Sequence of chain 1.A:
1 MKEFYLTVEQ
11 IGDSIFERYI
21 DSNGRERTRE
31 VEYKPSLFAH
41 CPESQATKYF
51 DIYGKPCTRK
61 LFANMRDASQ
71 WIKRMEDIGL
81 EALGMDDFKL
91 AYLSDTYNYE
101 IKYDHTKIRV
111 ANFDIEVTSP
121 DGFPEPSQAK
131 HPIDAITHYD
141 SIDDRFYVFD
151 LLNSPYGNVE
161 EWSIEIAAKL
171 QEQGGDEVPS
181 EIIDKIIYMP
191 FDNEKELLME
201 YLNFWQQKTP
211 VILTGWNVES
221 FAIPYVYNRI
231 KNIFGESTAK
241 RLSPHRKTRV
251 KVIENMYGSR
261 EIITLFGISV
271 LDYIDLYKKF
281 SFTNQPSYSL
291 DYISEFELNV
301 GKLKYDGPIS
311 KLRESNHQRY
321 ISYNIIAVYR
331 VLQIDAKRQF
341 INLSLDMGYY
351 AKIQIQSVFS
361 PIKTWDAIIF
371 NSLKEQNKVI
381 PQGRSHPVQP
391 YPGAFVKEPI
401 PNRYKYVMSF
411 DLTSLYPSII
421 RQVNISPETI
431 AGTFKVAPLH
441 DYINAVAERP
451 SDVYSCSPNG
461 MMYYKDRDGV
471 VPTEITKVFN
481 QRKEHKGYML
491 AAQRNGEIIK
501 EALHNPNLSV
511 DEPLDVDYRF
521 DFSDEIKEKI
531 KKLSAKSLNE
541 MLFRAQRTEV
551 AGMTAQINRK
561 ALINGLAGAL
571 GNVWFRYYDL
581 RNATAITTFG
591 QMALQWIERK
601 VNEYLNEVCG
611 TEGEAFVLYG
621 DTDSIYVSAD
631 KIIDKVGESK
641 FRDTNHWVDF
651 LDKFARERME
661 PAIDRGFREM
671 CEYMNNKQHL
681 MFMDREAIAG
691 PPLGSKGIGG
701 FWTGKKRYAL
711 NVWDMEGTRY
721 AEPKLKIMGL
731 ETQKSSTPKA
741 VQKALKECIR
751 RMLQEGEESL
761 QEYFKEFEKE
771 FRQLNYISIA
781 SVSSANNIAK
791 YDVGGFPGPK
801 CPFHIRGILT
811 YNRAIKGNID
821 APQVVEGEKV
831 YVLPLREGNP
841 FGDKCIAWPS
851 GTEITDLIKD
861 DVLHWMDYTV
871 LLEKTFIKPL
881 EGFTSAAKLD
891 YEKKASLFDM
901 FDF

A protein and the small-molecule ligand that binds it are described below.
Small molecule (SMILES): Cc1ccnc2c1ncn2[C@H]1C[C@H](O)[C@@H](COP(=O)(O)OP(=O)(O)OP(=O)(O)O)O1

Binding-site contacts:
Ligand atom O2A contacts residue CA1 of chain 1.F at 2.6 Å.
Ligand atom O3' contacts residue LEU415 of chain 1.A at 3.3 Å (h-bond).
Ligand atom PB contacts residue SER414 of chain 1.A at 3.6 Å.
Ligand atom O1B contacts residue LEU415 of chain 1.A at 3.7 Å.
Ligand atom O2B contacts residue ASP623 of chain 1.A at 3.2 Å (salt-bridge).
Ligand atom PG contacts residue SER414 of chain 1.A at 3.7 Å.
Ligand atom O3' contacts residue ASN564 of chain 1.A at 3.5 Å (h-bond).
Ligand atom O2A contacts residue CA1 of chain 1.E at 2.4 Å.
Ligand atom O2A contacts residue ASP623 of chain 1.A at 3.0 Å (salt-bridge).
Ligand atom PA contacts residue CA1 of chain 1.E at 3.6 Å.
Ligand atom O2G contacts residue ARG482 of chain 1.A at 2.9 Å (salt-bridge).
Ligand atom O2B contacts residue CA1 of chain 1.E at 2.3 Å.
Ligand atom C3' contacts residue ASN564 of chain 1.A at 3.6 Å.
Ligand atom O3B contacts residue LYS560 of chain 1.A at 3.7 Å.
Ligand atom PB contacts residue CA1 of chain 1.E at 3.4 Å.
Ligand atom O1G contacts residue ASP411 of chain 1.A at 2.9 Å (salt-bridge).
Ligand atom PG contacts residue CA1 of chain 1.E at 3.5 Å.
Ligand atom O2G contacts residue SER414 of chain 1.A at 2.8 Å (h-bond).
Ligand atom C2' contacts residue TYR416 of chain 1.A at 3.6 Å (hydrophobic).
Ligand atom O1B contacts residue ASN564 of chain 1.A at 3.2 Å (h-bond).
Ligand atom O3A contacts residue LYS560 of chain 1.A at 3.1 Å (salt-bridge).
Ligand atom C5' contacts residue ASP623 of chain 1.A at 3.4 Å.
Ligand atom O3A contacts residue CA1 of chain 1.E at 3.7 Å.
Ligand atom O3' contacts residue TYR416 of chain 1.A at 3.0 Å (h-bond).
Ligand atom O1G contacts residue LEU412 of chain 1.A at 3.5 Å (h-bond).
Ligand atom O3B contacts residue SER414 of chain 1.A at 3.6 Å.
Ligand atom O2B contacts residue LEU412 of chain 1.A at 3.3 Å (h-bond).
Ligand atom C2' contacts residue ASN564 of chain 1.A at 3.6 Å.
Ligand atom O2A contacts residue ASP411 of chain 1.A at 3.5 Å (salt-bridge).
Ligand atom O3G contacts residue ARG482 of chain 1.A at 2.8 Å (salt-bridge).
Ligand atom O1A contacts residue LYS560 of chain 1.A at 3.0 Å (salt-bridge).
Ligand atom O2B contacts residue LEU415 of chain 1.A at 3.0 Å (h-bond).
Ligand atom PG contacts residue ARG482 of chain 1.A at 3.6 Å.
Ligand atom PA contacts residue CA1 of chain 1.F at 3.8 Å.
Ligand atom O1B contacts residue SER414 of chain 1.A at 3.5 Å.
Ligand atom O2B contacts residue SER414 of chain 1.A at 3.3 Å (h-bond).
Ligand atom PA contacts residue LYS560 of chain 1.A at 3.8 Å.
Ligand atom O3B contacts residue ARG482 of chain 1.A at 3.8 Å.
Ligand atom O2G contacts residue THR413 of chain 1.A at 3.7 Å.
Ligand atom O1G contacts residue CA1 of chain 1.E at 2.2 Å.